Binding-site contacts:
Ligand atom O3D contacts residue TYR613 of chain 1.F at 2.6 Å (h-bond).
Ligand atom O5D contacts residue ALA511 of chain 1.F at 3.4 Å.
Ligand atom O1A contacts residue ALA511 of chain 1.F at 3.5 Å (h-bond).
Ligand atom O'Q contacts residue ARG619 of chain 1.F at 3.5 Å (salt-bridge).
Ligand atom O3D contacts residue ARG535 of chain 1.F at 3.5 Å (salt-bridge).
Ligand atom C3' contacts residue GLU434 of chain 1.F at 3.5 Å.
Ligand atom O1B contacts residue ARG619 of chain 1.F at 3.4 Å (salt-bridge).
Ligand atom O4 contacts residue GLN514 of chain 1.F at 3.3 Å.
Ligand atom O2' contacts residue GLU434 of chain 1.F at 3.3 Å (salt-bridge).
Ligand atom O'Q contacts residue PRO490 of chain 1.F at 3.1 Å (h-bond).
Ligand atom O2 contacts residue LEU527 of chain 1.F at 3.5 Å.
Ligand atom O'Q contacts residue ASN492 of chain 1.F at 2.7 Å (h-bond).
Ligand atom O3' contacts residue TYR463 of chain 1.F at 2.8 Å.
Ligand atom O2D contacts residue TYR613 of chain 1.F at 3.5 Å (h-bond).
Ligand atom O2 contacts residue LYS526 of chain 1.F at 3.5 Å (salt-bridge).
Ligand atom O'Q contacts residue SER433 of chain 1.F at 2.8 Å (h-bond).
Ligand atom O2A contacts residue ARG510 of chain 1.F at 3.1 Å.
Ligand atom O2' contacts residue PRO395 of chain 1.F at 3.1 Å.
Ligand atom N3 contacts residue ILE528 of chain 1.F at 3.0 Å.
Ligand atom O1B contacts residue ASN492 of chain 1.F at 2.7 Å (h-bond).
Ligand atom O2' contacts residue TYR398 of chain 1.F at 2.8 Å (h-bond).
Ligand atom O4' contacts residue THR432 of chain 1.F at 2.5 Å (h-bond).
Ligand atom O2' contacts residue ALA393 of chain 1.F at 3.3 Å (h-bond).
Ligand atom C4 contacts residue ILE528 of chain 1.F at 3.6 Å (hydrophobic).
Ligand atom C6' contacts residue ASN492 of chain 1.F at 3.2 Å.
Ligand atom C5' contacts residue ARG619 of chain 1.F at 3.5 Å.
Ligand atom N3 contacts residue LYS526 of chain 1.F at 2.8 Å (salt-bridge).
Ligand atom O1B contacts residue ARG535 of chain 1.F at 3.2 Å (salt-bridge).
Ligand atom O3' contacts residue TYR398 of chain 1.F at 3.3 Å (h-bond).
Ligand atom O'P contacts residue ASN492 of chain 1.F at 3.2 Å.
Ligand atom O4D contacts residue ILE574 of chain 1.F at 3.2 Å.
Ligand atom C2' contacts residue ALA393 of chain 1.F at 3.2 Å (hydrophobic).
Ligand atom O2B contacts residue ARG535 of chain 1.F at 3.1 Å (salt-bridge).
Ligand atom C3D contacts residue TYR609 of chain 1.F at 3.4 Å (hydrophobic).
Ligand atom O2 contacts residue ILE528 of chain 1.F at 2.8 Å (h-bond).
Ligand atom O2B contacts residue ARG460 of chain 1.F at 3.1 Å (salt-bridge).
Ligand atom C2 contacts residue ILE528 of chain 1.F at 3.2 Å (hydrophobic).
Ligand atom O3' contacts residue THR432 of chain 1.F at 3.5 Å (h-bond).
Ligand atom O3A contacts residue PRO395 of chain 1.F at 3.6 Å.
Ligand atom O2D contacts residue GLN533 of chain 1.F at 3.0 Å (h-bond).

Sequence of chain 1.F:
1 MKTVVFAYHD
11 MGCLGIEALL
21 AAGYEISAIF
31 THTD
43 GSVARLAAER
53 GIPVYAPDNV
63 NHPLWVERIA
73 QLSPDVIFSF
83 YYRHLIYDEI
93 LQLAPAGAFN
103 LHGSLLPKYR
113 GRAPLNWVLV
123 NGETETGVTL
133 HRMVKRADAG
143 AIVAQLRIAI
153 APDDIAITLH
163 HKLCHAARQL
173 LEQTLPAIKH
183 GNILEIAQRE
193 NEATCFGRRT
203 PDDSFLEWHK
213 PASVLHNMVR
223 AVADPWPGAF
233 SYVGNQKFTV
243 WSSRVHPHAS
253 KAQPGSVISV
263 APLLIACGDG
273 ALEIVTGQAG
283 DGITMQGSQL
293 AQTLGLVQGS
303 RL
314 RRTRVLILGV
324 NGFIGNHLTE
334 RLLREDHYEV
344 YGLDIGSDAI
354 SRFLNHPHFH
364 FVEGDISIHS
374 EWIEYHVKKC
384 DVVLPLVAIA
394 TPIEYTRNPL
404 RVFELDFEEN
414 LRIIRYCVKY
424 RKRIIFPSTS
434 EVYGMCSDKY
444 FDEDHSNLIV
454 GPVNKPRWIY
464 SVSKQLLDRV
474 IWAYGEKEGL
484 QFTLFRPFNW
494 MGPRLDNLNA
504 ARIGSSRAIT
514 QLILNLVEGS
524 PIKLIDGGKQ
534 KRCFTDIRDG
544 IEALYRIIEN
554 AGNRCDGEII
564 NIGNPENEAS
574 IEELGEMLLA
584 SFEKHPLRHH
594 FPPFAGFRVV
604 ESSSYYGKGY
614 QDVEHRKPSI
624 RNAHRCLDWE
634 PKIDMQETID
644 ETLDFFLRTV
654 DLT

A protein and the small-molecule ligand that binds it are described below.
Small molecule (SMILES): O=C(O)[C@H]1O[C@H](O[P](=O)(O)O[P](=O)(O)OC[C@H]2O[C@@H](n3ccc(=O)[nH]c3=O)[C@H](O)[C@@H]2O)[C@H](O)[C@@H](O)[C@@H]1O